Sequence of chain 1.A:
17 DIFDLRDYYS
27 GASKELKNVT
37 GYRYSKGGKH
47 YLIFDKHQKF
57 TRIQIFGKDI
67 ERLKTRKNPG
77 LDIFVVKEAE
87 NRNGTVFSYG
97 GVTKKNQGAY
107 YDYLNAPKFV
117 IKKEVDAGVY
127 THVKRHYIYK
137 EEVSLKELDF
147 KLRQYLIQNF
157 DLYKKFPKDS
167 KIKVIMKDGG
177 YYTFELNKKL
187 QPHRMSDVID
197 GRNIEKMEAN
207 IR

This small molecule binds to this protein.
Small molecule (SMILES): CC(=O)N[C@@H]1[C@@H](O[C@@H]2O[C@@H](C)[C@@H](O)[C@@H](O)[C@@H]2O)[C@H](O[C@@H]2O[C@H](CO)[C@H](O)[C@H](O[C@]3(C(=O)O)C[C@H](O)[C@@H](NC(C)=O)[C@H]([C@H](O)[C@H](O)CO)O3)[C@H]2O)[C@@H](CO)O[C@H]1O

Binding-site contacts:
Ligand atom C10 contacts residue TYR177 of chain 1.A at 3.9 Å (hydrophobic).
Ligand atom O9 contacts residue LEU141 of chain 1.A at 3.7 Å.
Ligand atom C5 contacts residue ARG190 of chain 1.A at 3.8 Å.
Ligand atom C2 contacts residue GLN187 of chain 1.A at 3.8 Å.
Ligand atom C3 contacts residue GLN187 of chain 1.A at 3.9 Å.
Ligand atom C6 contacts residue ARG190 of chain 1.A at 3.9 Å.
Ligand atom O3 contacts residue GLU181 of chain 1.A at 2.6 Å (salt-bridge).
Ligand atom C5 contacts residue TYR177 of chain 1.A at 3.5 Å (hydrophobic).
Ligand atom O1 contacts residue HIS189 of chain 1.A at 3.6 Å.
Ligand atom C6 contacts residue TYR177 of chain 1.A at 3.6 Å (hydrophobic).
Ligand atom O2 contacts residue LYS184 of chain 1.A at 3.0 Å (salt-bridge).
Ligand atom C1 contacts residue THR179 of chain 1.A at 3.6 Å.
Ligand atom O1A contacts residue ARG190 of chain 1.A at 3.5 Å (salt-bridge).
Ligand atom O8 contacts residue ARG190 of chain 1.A at 2.8 Å (salt-bridge).
Ligand atom O3 contacts residue LYS184 of chain 1.A at 3.0 Å (salt-bridge).
Ligand atom C11 contacts residue TYR178 of chain 1.A at 3.7 Å (hydrophobic).
Ligand atom O1B contacts residue THR179 of chain 1.A at 2.7 Å (h-bond).
Ligand atom C4 contacts residue TYR177 of chain 1.A at 3.3 Å (hydrophobic).
Ligand atom O1B contacts residue TYR177 of chain 1.A at 3.2 Å.
Ligand atom O2 contacts residue GLN187 of chain 1.A at 3.2 Å (h-bond).
Ligand atom C2 contacts residue LYS184 of chain 1.A at 3.9 Å.
Ligand atom O7 contacts residue GLN187 of chain 1.A at 3.5 Å.
Ligand atom O1A contacts residue THR179 of chain 1.A at 2.9 Å (h-bond).
Ligand atom O3 contacts residue GLN187 of chain 1.A at 3.1 Å (h-bond).
Ligand atom O8 contacts residue TYR178 of chain 1.A at 3.5 Å.
Ligand atom C6 contacts residue GLU181 of chain 1.A at 3.3 Å.
Ligand atom C7 contacts residue TYR178 of chain 1.A at 3.7 Å (hydrophobic).
Ligand atom O9 contacts residue ASP193 of chain 1.A at 2.6 Å (salt-bridge).
Ligand atom N5 contacts residue TYR177 of chain 1.A at 2.8 Å (h-bond).
Ligand atom C9 contacts residue ASP193 of chain 1.A at 3.3 Å.
Ligand atom O6 contacts residue ARG190 of chain 1.A at 3.1 Å.
Ligand atom O1A contacts residue TYR178 of chain 1.A at 3.6 Å.
Ligand atom O6 contacts residue GLU181 of chain 1.A at 2.7 Å (salt-bridge).
Ligand atom O9 contacts residue ARG190 of chain 1.A at 2.9 Å (salt-bridge).
Ligand atom O6 contacts residue ARG190 of chain 1.A at 3.6 Å.
Ligand atom C3 contacts residue GLU181 of chain 1.A at 3.3 Å.
Ligand atom O6 contacts residue GLN187 of chain 1.A at 2.9 Å (h-bond).
Ligand atom C3 contacts residue LYS184 of chain 1.A at 3.9 Å.
Ligand atom O5 contacts residue GLN187 of chain 1.A at 3.6 Å.
Ligand atom C3 contacts residue GLN187 of chain 1.A at 3.7 Å.